Sequence of chain 1.A:
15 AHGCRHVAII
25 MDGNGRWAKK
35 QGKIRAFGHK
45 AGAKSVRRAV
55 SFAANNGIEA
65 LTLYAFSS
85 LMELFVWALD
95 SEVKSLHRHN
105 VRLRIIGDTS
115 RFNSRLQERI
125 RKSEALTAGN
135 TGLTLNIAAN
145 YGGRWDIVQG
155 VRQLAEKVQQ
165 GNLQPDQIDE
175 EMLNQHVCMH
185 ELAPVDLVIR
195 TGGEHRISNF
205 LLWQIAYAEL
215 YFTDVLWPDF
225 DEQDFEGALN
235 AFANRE

A small-molecule ligand and the protein it binds are described below.
Small molecule (SMILES): CCCCCCCCOc1cccc(COc2ccc(Br)cc2P(=O)(O)O)c1

Binding-site contacts:
Ligand atom CAJ contacts residue LEU100 of chain 1.A at 3.6 Å (hydrophobic).
Ligand atom CAH contacts residue VAL50 of chain 1.A at 3.4 Å (hydrophobic).
Ligand atom CAK contacts residue GLU96 of chain 1.A at 3.2 Å.
Ligand atom BRE contacts residue ARG51 of chain 1.A at 3.4 Å.
Ligand atom CAP contacts residue ALA92 of chain 1.A at 3.6 Å (hydrophobic).
Ligand atom CAL contacts residue SER99 of chain 1.A at 3.0 Å.
Ligand atom OAD contacts residue ARG51 of chain 1.A at 1.9 Å (salt-bridge).
Ligand atom CBA contacts residue ARG51 of chain 1.A at 3.0 Å.
Ligand atom CAY contacts residue VAL50 of chain 1.A at 3.6 Å (hydrophobic).
Ligand atom CBA contacts residue SER99 of chain 1.A at 3.2 Å.
Ligand atom CAW contacts residue SER99 of chain 1.A at 3.7 Å.
Ligand atom PBB contacts residue GLU96 of chain 1.A at 3.2 Å.
Ligand atom CAT contacts residue LEU100 of chain 1.A at 3.6 Å (hydrophobic).
Ligand atom OAC contacts residue GLU96 of chain 1.A at 2.8 Å (salt-bridge).
Ligand atom OAV contacts residue GLU96 of chain 1.A at 3.0 Å (salt-bridge).
Ligand atom CAT contacts residue GLU96 of chain 1.A at 3.8 Å.
Ligand atom PBB contacts residue SER99 of chain 1.A at 3.5 Å.
Ligand atom CAX contacts residue VAL50 of chain 1.A at 3.7 Å (hydrophobic).
Ligand atom OAV contacts residue ARG51 of chain 1.A at 3.6 Å.
Ligand atom PBB contacts residue ARG51 of chain 1.A at 2.9 Å.
Ligand atom CAX contacts residue GLU96 of chain 1.A at 3.7 Å.
Ligand atom CAL contacts residue ARG51 of chain 1.A at 2.9 Å.
Ligand atom CAG contacts residue VAL50 of chain 1.A at 3.5 Å (hydrophobic).
Ligand atom CAZ contacts residue ARG51 of chain 1.A at 3.6 Å.
Ligand atom CAF contacts residue VAL50 of chain 1.A at 3.4 Å (hydrophobic).
Ligand atom OAB contacts residue SER99 of chain 1.A at 3.0 Å (h-bond).
Ligand atom OAC contacts residue ARG51 of chain 1.A at 2.9 Å.
Ligand atom CAS contacts residue ALA47 of chain 1.A at 3.7 Å (hydrophobic).
Ligand atom CAK contacts residue VAL50 of chain 1.A at 3.7 Å (hydrophobic).
Ligand atom OAU contacts residue ALA47 of chain 1.A at 3.7 Å.
Ligand atom CAA contacts residue HIS43 of chain 1.A at 3.8 Å.
Ligand atom CAF contacts residue LEU93 of chain 1.A at 3.3 Å (hydrophobic).
Ligand atom CBA contacts residue GLU96 of chain 1.A at 3.8 Å.
Ligand atom OAB contacts residue GLU96 of chain 1.A at 3.2 Å (salt-bridge).
Ligand atom CAO contacts residue ALA92 of chain 1.A at 3.5 Å (hydrophobic).
Ligand atom CAY contacts residue GLU96 of chain 1.A at 3.6 Å.
Ligand atom CAQ contacts residue ALA47 of chain 1.A at 3.3 Å (hydrophobic).
Ligand atom CAP contacts residue ALA47 of chain 1.A at 3.8 Å (hydrophobic).
Ligand atom CAW contacts residue ARG51 of chain 1.A at 3.7 Å.
Ligand atom CAZ contacts residue GLU96 of chain 1.A at 3.8 Å.